The protein below binds the small molecule below.
Small molecule (SMILES): NC(=O)c1ccc(-c2cc([C@H]3C[C@@H]4CC[C@H]3N4)cnc2F)cc1

Binding-site contacts:
Ligand atom N1 contacts residue TRP164 of chain 1.F at 3.8 Å.
Ligand atom C8 contacts residue ILE135 of chain 1.G at 3.7 Å (hydrophobic).
Ligand atom C7 contacts residue ILE135 of chain 1.G at 3.6 Å (hydrophobic).
Ligand atom C4 contacts residue TRP164 of chain 1.F at 3.8 Å (hydrophobic).
Ligand atom C10 contacts residue ILE135 of chain 1.G at 3.8 Å (hydrophobic).
Ligand atom C3 contacts residue TRP164 of chain 1.F at 3.8 Å (hydrophobic).
Ligand atom N2 contacts residue ASP94 of chain 1.G at 3.5 Å (salt-bridge).
Ligand atom C7 contacts residue TYR212 of chain 1.F at 3.7 Å (hydrophobic).
Ligand atom C5 contacts residue TYR110 of chain 1.F at 3.4 Å (hydrophobic).
Ligand atom C contacts residue TYR205 of chain 1.F at 3.7 Å (hydrophobic).
Ligand atom C4 contacts residue CYS207 of chain 1.F at 3.7 Å (hydrophobic).
Ligand atom F contacts residue VAL125 of chain 1.G at 3.5 Å.
Ligand atom C6 contacts residue TRP164 of chain 1.F at 3.4 Å (hydrophobic).
Ligand atom C2 contacts residue TRP164 of chain 1.F at 3.6 Å (hydrophobic).
Ligand atom C9 contacts residue ILE135 of chain 1.G at 3.7 Å (hydrophobic).
Ligand atom C11 contacts residue VAL125 of chain 1.G at 3.8 Å (hydrophobic).
Ligand atom C4 contacts residue TYR212 of chain 1.F at 3.6 Å (hydrophobic).
Ligand atom C6 contacts residue ILE135 of chain 1.G at 3.7 Å (hydrophobic).
Ligand atom C10 contacts residue TRP164 of chain 1.F at 3.2 Å (hydrophobic).
Ligand atom N contacts residue TYR110 of chain 1.F at 3.0 Å (h-bond).
Ligand atom C12 contacts residue TYR212 of chain 1.F at 3.3 Å (hydrophobic).
Ligand atom F contacts residue VAL165 of chain 1.F at 3.9 Å.
Ligand atom C13 contacts residue ARG96 of chain 1.G at 3.8 Å.
Ligand atom N contacts residue TRP164 of chain 1.F at 2.8 Å (h-bond).
Ligand atom C14 contacts residue VAL125 of chain 1.G at 3.8 Å (hydrophobic).
Ligand atom C5 contacts residue TRP164 of chain 1.F at 3.8 Å (hydrophobic).
Ligand atom C17 contacts residue PO41 of chain 1.SA at 3.8 Å.
Ligand atom C15 contacts residue VAL125 of chain 1.G at 3.6 Å (hydrophobic).
Ligand atom N2 contacts residue PO41 of chain 1.SA at 2.7 Å (h-bond).
Ligand atom C16 contacts residue VAL125 of chain 1.G at 3.6 Å (hydrophobic).
Ligand atom O contacts residue THR127 of chain 1.G at 3.8 Å.
Ligand atom C13 contacts residue PO41 of chain 1.SA at 3.5 Å.
Ligand atom N1 contacts residue VAL165 of chain 1.F at 3.6 Å.
Ligand atom C15 contacts residue MET133 of chain 1.G at 3.8 Å (hydrophobic).
Ligand atom C4 contacts residue CYS208 of chain 1.F at 3.7 Å (hydrophobic).
Ligand atom C1 contacts residue TRP164 of chain 1.F at 3.8 Å (hydrophobic).
Ligand atom C3 contacts residue CYS207 of chain 1.F at 3.8 Å (hydrophobic).
Ligand atom C contacts residue TYR110 of chain 1.F at 3.8 Å (hydrophobic).
Ligand atom C1 contacts residue TYR72 of chain 1.G at 3.8 Å (hydrophobic).
Ligand atom N1 contacts residue ILE135 of chain 1.G at 3.8 Å.

Sequence of chain 1.G:
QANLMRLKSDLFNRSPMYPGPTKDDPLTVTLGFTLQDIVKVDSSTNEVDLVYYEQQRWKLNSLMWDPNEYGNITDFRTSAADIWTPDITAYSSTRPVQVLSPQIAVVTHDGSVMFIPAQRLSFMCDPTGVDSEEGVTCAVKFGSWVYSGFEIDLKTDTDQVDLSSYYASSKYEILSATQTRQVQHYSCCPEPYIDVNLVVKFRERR

Sequence of chain 1.F:
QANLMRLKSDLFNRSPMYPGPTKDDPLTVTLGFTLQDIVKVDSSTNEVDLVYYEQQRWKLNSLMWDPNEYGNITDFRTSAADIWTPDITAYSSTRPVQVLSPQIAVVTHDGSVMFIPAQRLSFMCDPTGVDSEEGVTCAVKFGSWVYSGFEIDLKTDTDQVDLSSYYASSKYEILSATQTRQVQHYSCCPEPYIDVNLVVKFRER